Binding-site contacts:
Ligand atom O1 contacts residue PHE294 of chain 1.D at 3.8 Å.
Ligand atom O2 contacts residue TDR1 of chain 1.CA at 3.9 Å.
Ligand atom C5 contacts residue TYR196 of chain 1.D at 3.5 Å (hydrophobic).
Ligand atom C5 contacts residue ARG288 of chain 1.D at 3.5 Å.
Ligand atom O1 contacts residue LEU194 of chain 1.D at 3.6 Å.
Ligand atom C1 contacts residue PHE294 of chain 1.D at 3.9 Å (hydrophobic).
Ligand atom C2 contacts residue HIS216 of chain 1.D at 3.9 Å.
Ligand atom C5 contacts residue SER290 of chain 1.D at 3.6 Å.
Ligand atom O4 contacts residue LEU225 of chain 1.D at 3.3 Å.
Ligand atom O2 contacts residue HIS216 of chain 1.D at 3.2 Å (h-bond).
Ligand atom O3 contacts residue LEU194 of chain 1.D at 3.9 Å.
Ligand atom C1 contacts residue ARG192 of chain 1.D at 3.6 Å.
Ligand atom O5 contacts residue HIS216 of chain 1.D at 3.2 Å (h-bond).
Ligand atom O3 contacts residue ARG288 of chain 1.D at 3.0 Å (salt-bridge).
Ligand atom O5 contacts residue HIS273 of chain 1.D at 3.4 Å.
Ligand atom C1 contacts residue NI1 of chain 1.AA at 3.0 Å.
Ligand atom C4 contacts residue VAL275 of chain 1.D at 3.6 Å (hydrophobic).
Ligand atom C4 contacts residue LEU233 of chain 1.D at 4.0 Å (hydrophobic).
Ligand atom C2 contacts residue NI1 of chain 1.AA at 2.9 Å.
Ligand atom C5 contacts residue VAL275 of chain 1.D at 3.5 Å (hydrophobic).
Ligand atom O4 contacts residue ARG288 of chain 1.D at 2.8 Å (salt-bridge).
Ligand atom O2 contacts residue NI1 of chain 1.AA at 2.3 Å (h-bond).
Ligand atom O3 contacts residue SER290 of chain 1.D at 2.8 Å (h-bond).
Ligand atom O4 contacts residue LEU233 of chain 1.D at 3.8 Å.
Ligand atom O1 contacts residue NI1 of chain 1.AA at 4.2 Å.
Ligand atom O4 contacts residue SER290 of chain 1.D at 4.0 Å.
Ligand atom O3 contacts residue VAL275 of chain 1.D at 3.7 Å.
Ligand atom C5 contacts residue LEU225 of chain 1.D at 3.9 Å (hydrophobic).
Ligand atom O4 contacts residue VAL275 of chain 1.D at 3.8 Å.
Ligand atom C1 contacts residue HIS216 of chain 1.D at 3.8 Å.
Ligand atom C3 contacts residue LEU194 of chain 1.D at 3.7 Å (hydrophobic).
Ligand atom C4 contacts residue LEU225 of chain 1.D at 3.9 Å (hydrophobic).
Ligand atom C3 contacts residue TYR196 of chain 1.D at 3.6 Å (hydrophobic).
Ligand atom O2 contacts residue PHE294 of chain 1.D at 3.4 Å.
Ligand atom O1 contacts residue ARG192 of chain 1.D at 2.8 Å (salt-bridge).
Ligand atom O2 contacts residue ASP218 of chain 1.D at 3.4 Å (salt-bridge).
Ligand atom O5 contacts residue NI1 of chain 1.AA at 2.2 Å (h-bond).
Ligand atom C4 contacts residue TYR196 of chain 1.D at 4.0 Å (hydrophobic).
Ligand atom O2 contacts residue ARG192 of chain 1.D at 3.8 Å.
Ligand atom O3 contacts residue TYR196 of chain 1.D at 2.6 Å (h-bond).

Sequence of chain 1.D:
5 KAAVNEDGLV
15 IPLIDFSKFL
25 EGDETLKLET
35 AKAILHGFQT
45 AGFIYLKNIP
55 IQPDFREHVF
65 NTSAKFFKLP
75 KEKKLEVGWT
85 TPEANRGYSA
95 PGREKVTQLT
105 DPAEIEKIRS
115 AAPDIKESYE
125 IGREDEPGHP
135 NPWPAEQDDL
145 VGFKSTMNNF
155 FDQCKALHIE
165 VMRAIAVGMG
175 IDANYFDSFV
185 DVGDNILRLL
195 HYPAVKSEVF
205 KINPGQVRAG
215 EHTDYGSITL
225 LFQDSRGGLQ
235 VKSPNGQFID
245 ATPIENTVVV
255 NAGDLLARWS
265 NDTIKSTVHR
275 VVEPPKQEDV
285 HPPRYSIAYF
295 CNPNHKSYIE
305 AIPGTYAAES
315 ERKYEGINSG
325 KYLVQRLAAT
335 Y

A small-molecule ligand and the protein it binds are described below.
Small molecule (SMILES): O=C(O)CCC(=O)C(=O)O